Binding-site contacts:
Ligand atom O01 contacts residue ARG36 of chain 4.A at 3.1 Å (salt-bridge).
Ligand atom C9 contacts residue ASN212 of chain 4.A at 3.8 Å.
Ligand atom C3 contacts residue TYR324 of chain 4.A at 3.6 Å (hydrophobic).
Ligand atom C07 contacts residue TRP96 of chain 4.A at 3.5 Å (hydrophobic).
Ligand atom O9 contacts residue ALA164 of chain 4.A at 3.5 Å.
Ligand atom C8 contacts residue GLU194 of chain 4.A at 3.6 Å.
Ligand atom O24 contacts residue ARG210 of chain 4.A at 3.2 Å (salt-bridge).
Ligand atom C07 contacts residue GLU37 of chain 4.A at 3.7 Å.
Ligand atom C9 contacts residue ALA164 of chain 4.A at 3.5 Å (hydrophobic).
Ligand atom C4 contacts residue ASP69 of chain 4.A at 3.7 Å.
Ligand atom O24 contacts residue HIS265 of chain 4.A at 3.4 Å.
Ligand atom O10 contacts residue ASP69 of chain 4.A at 3.8 Å.
Ligand atom O9 contacts residue ARG142 of chain 4.A at 3.2 Å (salt-bridge).
Ligand atom C3 contacts residue GLU37 of chain 4.A at 3.8 Å.
Ligand atom O10 contacts residue ARG70 of chain 4.A at 2.9 Å (salt-bridge).
Ligand atom C9 contacts residue GLU194 of chain 4.A at 3.2 Å.
Ligand atom O24 contacts residue TYR324 of chain 4.A at 3.8 Å.
Ligand atom C2 contacts residue TYR324 of chain 4.A at 3.0 Å (hydrophobic).
Ligand atom N08 contacts residue ASP69 of chain 4.A at 2.9 Å (salt-bridge).
Ligand atom O8 contacts residue ARG210 of chain 4.A at 3.5 Å (salt-bridge).
Ligand atom O01 contacts residue ARG289 of chain 4.A at 2.9 Å (salt-bridge).
Ligand atom N08 contacts residue ARG74 of chain 4.A at 3.2 Å (salt-bridge).
Ligand atom O8 contacts residue GLU194 of chain 4.A at 2.6 Å (salt-bridge).
Ligand atom O24 contacts residue ARG289 of chain 4.A at 2.8 Å (salt-bridge).
Ligand atom N08 contacts residue TRP96 of chain 4.A at 2.8 Å (h-bond).
Ligand atom S02 contacts residue TYR324 of chain 4.A at 3.7 Å.
Ligand atom C11 contacts residue ILE140 of chain 4.A at 3.8 Å (hydrophobic).
Ligand atom O9 contacts residue GLU194 of chain 4.A at 2.4 Å (salt-bridge).
Ligand atom O23 contacts residue GOL1 of chain 4.F at 3.1 Å (h-bond).
Ligand atom C8 contacts residue ARG210 of chain 4.A at 3.7 Å.
Ligand atom N09 contacts residue TRP96 of chain 4.A at 3.4 Å (h-bond).
Ligand atom N09 contacts residue GLU145 of chain 4.A at 3.2 Å (salt-bridge).
Ligand atom C11 contacts residue ARG142 of chain 4.A at 3.7 Å.
Ligand atom C3 contacts residue ASP69 of chain 4.A at 3.4 Å.
Ligand atom N08 contacts residue GLU37 of chain 4.A at 3.8 Å.
Ligand atom N06 contacts residue GLU37 of chain 4.A at 3.5 Å (salt-bridge).
Ligand atom S02 contacts residue ARG289 of chain 4.A at 3.8 Å.
Ligand atom N06 contacts residue ASP69 of chain 4.A at 3.0 Å (salt-bridge).
Ligand atom C11 contacts residue TRP96 of chain 4.A at 3.7 Å (hydrophobic).
Ligand atom O01 contacts residue TYR324 of chain 4.A at 3.7 Å.

A protein and the small-molecule ligand that binds it are described below.
Small molecule (SMILES): [H]/N=C(/N)N[C@H]1C[C@@H](S(=O)(=O)O)O[C@@H]([C@H](O)[C@H](O)CO)[C@@H]1NC(C)=O

Sequence of chain 4.A:
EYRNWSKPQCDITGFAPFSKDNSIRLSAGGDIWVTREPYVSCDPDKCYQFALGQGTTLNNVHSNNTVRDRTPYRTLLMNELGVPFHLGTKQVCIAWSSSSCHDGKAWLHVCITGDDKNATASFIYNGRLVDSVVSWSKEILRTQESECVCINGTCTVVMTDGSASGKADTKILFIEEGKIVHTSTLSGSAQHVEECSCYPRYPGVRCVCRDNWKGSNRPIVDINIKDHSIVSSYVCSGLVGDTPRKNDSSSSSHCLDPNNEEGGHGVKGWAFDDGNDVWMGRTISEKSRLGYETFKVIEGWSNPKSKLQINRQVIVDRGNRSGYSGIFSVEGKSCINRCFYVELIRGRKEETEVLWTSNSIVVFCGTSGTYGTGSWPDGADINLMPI